This small molecule binds to this protein.
Small molecule (SMILES): CC(C)[C@H](N)C(=O)N[C@@H](CCC(=O)O)C(=O)N[C@@H](Cc1ccc(OP(=O)(O)O)cc1)C(=O)N[C@@H](CO)C(=O)N[C@H](C(=O)N[C@H](C(=O)N[C@H](C(=O)N[C@H](C=O)Cc1cnc[nH]1)C(C)C)C(C)C)[C@@H](C)O

Sequence of chain 1.K:
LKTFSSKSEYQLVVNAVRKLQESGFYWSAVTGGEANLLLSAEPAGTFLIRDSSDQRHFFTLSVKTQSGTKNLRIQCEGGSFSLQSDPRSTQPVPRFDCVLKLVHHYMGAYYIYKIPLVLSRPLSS

Binding-site contacts:
Ligand atom CA contacts residue TYR124 of chain 1.K at 3.3 Å (hydrophobic).
Ligand atom O contacts residue TYR123 of chain 1.K at 3.4 Å.
Ligand atom P contacts residue ARG55 of chain 1.K at 3.4 Å.
Ligand atom O contacts residue LEU77 of chain 1.K at 3.2 Å.
Ligand atom C contacts residue TYR124 of chain 1.K at 3.3 Å (hydrophobic).
Ligand atom O2P contacts residue ARG78 of chain 1.K at 2.4 Å (salt-bridge).
Ligand atom CB contacts residue TYR126 of chain 1.K at 3.4 Å (hydrophobic).
Ligand atom NE2 contacts residue VAL98 of chain 1.K at 3.5 Å.
Ligand atom CB contacts residue ASP91 of chain 1.K at 3.3 Å.
Ligand atom OG contacts residue LYS75 of chain 1.K at 3.5 Å.
Ligand atom OG1 contacts residue ASP91 of chain 1.K at 2.3 Å (salt-bridge).
Ligand atom CE2 contacts residue ARG78 of chain 1.K at 3.3 Å.
Ligand atom O contacts residue TYR126 of chain 1.K at 3.0 Å (h-bond).
Ligand atom CE1 contacts residue TYR111 of chain 1.K at 3.5 Å (hydrophobic).
Ligand atom O contacts residue TYR124 of chain 1.K at 2.6 Å (h-bond).
Ligand atom OG contacts residue TYR126 of chain 1.K at 3.2 Å (h-bond).
Ligand atom O3P contacts residue SER58 of chain 1.K at 3.2 Å.
Ligand atom O2P contacts residue SER57 of chain 1.K at 2.7 Å (h-bond).
Ligand atom O contacts residue ASN76 of chain 1.K at 3.0 Å (h-bond).
Ligand atom O contacts residue ASP91 of chain 1.K at 3.6 Å.
Ligand atom N contacts residue TYR124 of chain 1.K at 2.5 Å (h-bond).
Ligand atom ND1 contacts residue TYR123 of chain 1.K at 3.3 Å.
Ligand atom O contacts residue ASN76 of chain 1.K at 3.5 Å (h-bond).
Ligand atom O1P contacts residue SER58 of chain 1.K at 2.5 Å (h-bond).
Ligand atom O1P contacts residue SER57 of chain 1.K at 3.4 Å.
Ligand atom OE2 contacts residue LYS75 of chain 1.K at 2.9 Å (salt-bridge).
Ligand atom O2P contacts residue SER58 of chain 1.K at 3.3 Å (h-bond).
Ligand atom CB contacts residue THR74 of chain 1.K at 3.5 Å.
Ligand atom O contacts residue ILE125 of chain 1.K at 3.3 Å.
Ligand atom N contacts residue ASN76 of chain 1.K at 3.4 Å (h-bond).
Ligand atom CZ contacts residue ARG55 of chain 1.K at 3.3 Å.
Ligand atom O3P contacts residue ARG78 of chain 1.K at 3.6 Å (salt-bridge).
Ligand atom CE2 contacts residue ASN76 of chain 1.K at 3.5 Å.
Ligand atom CD2 contacts residue SER94 of chain 1.K at 3.4 Å.
Ligand atom N contacts residue ASN76 of chain 1.K at 3.3 Å (h-bond).
Ligand atom CG1 contacts residue GLN89 of chain 1.K at 3.4 Å.
Ligand atom OH contacts residue ARG55 of chain 1.K at 2.4 Å (salt-bridge).
Ligand atom CG2 contacts residue TYR124 of chain 1.K at 3.5 Å (hydrophobic).
Ligand atom O1P contacts residue ARG55 of chain 1.K at 2.6 Å (salt-bridge).
Ligand atom P contacts residue SER58 of chain 1.K at 3.4 Å.